Sequence of chain 1.A:
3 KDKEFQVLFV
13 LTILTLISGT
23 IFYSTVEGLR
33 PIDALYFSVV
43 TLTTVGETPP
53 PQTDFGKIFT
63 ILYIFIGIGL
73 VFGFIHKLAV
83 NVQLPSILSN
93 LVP

Binding-site contacts:
Ligand atom O contacts residue PHE11 of chain 1.A at 3.4 Å.
Ligand atom C contacts residue PHE67 of chain 2.B at 4.3 Å (hydrophobic).
Ligand atom OXT contacts residue ILE15 of chain 1.A at 4.4 Å.
Ligand atom O contacts residue ILE15 of chain 1.A at 3.5 Å.
Ligand atom CA contacts residue PHE67 of chain 2.B at 3.8 Å (hydrophobic).
Ligand atom C contacts residue PHE11 of chain 1.A at 4.4 Å (hydrophobic).
Ligand atom CA contacts residue PHE76 of chain 1.A at 3.7 Å (hydrophobic).
Ligand atom C contacts residue ILE15 of chain 1.A at 4.3 Å (hydrophobic).
Ligand atom OXT contacts residue PHE67 of chain 2.B at 3.6 Å.
Ligand atom N contacts residue PHE67 of chain 2.B at 4.5 Å.

A protein and the small-molecule ligand that binds it are described below.
Small molecule (SMILES): NCC(=O)O

Sequence of chain 2.B:
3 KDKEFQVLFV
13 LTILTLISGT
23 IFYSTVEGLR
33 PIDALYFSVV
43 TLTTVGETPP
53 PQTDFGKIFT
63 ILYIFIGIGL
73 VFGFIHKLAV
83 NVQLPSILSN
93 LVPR